A small-molecule ligand and the protein it binds are described below.
Small molecule (SMILES): CCOc1cncc(N2CCCNCC2)c1

Sequence of chain 1.A:
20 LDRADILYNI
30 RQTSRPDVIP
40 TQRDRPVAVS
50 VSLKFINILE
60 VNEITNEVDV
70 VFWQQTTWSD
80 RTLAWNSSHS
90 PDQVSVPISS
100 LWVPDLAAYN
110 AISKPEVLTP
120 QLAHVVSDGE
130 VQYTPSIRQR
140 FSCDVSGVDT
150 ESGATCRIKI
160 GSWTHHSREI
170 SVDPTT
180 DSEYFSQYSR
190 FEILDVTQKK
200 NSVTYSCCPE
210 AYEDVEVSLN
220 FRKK

Binding-site contacts:
Ligand atom C6 contacts residue THR163 of chain 1.E at 4.1 Å.
Ligand atom C1 contacts residue TRP72 of chain 1.A at 3.7 Å (hydrophobic).
Ligand atom N3 contacts residue THR133 of chain 1.A at 3.7 Å.
Ligand atom C11 contacts residue GLN131 of chain 1.A at 3.9 Å.
Ligand atom C7 contacts residue GLN131 of chain 1.A at 3.7 Å.
Ligand atom N1 contacts residue TRP162 of chain 1.E at 3.0 Å (h-bond).
Ligand atom C6 contacts residue GLN131 of chain 1.A at 4.2 Å.
Ligand atom N1 contacts residue TYR108 of chain 1.E at 2.9 Å (h-bond).
Ligand atom N3 contacts residue TRP162 of chain 1.E at 4.0 Å.
Ligand atom C12 contacts residue GLN131 of chain 1.A at 3.3 Å.
Ligand atom N2 contacts residue TRP162 of chain 1.E at 3.6 Å (h-bond).
Ligand atom C8 contacts residue GLN131 of chain 1.A at 3.9 Å.
Ligand atom C3 contacts residue TRP162 of chain 1.E at 3.9 Å (hydrophobic).
Ligand atom C3 contacts residue TYR204 of chain 1.E at 4.2 Å (hydrophobic).
Ligand atom O1 contacts residue GLN131 of chain 1.A at 3.6 Å.
Ligand atom C5 contacts residue TRP72 of chain 1.A at 3.9 Å (hydrophobic).
Ligand atom C11 contacts residue TYR211 of chain 1.E at 4.0 Å (hydrophobic).
Ligand atom C2 contacts residue TYR108 of chain 1.E at 3.5 Å (hydrophobic).
Ligand atom C10 contacts residue THR133 of chain 1.A at 3.7 Å.
Ligand atom C12 contacts residue CYS207 of chain 1.E at 4.1 Å (hydrophobic).
Ligand atom C9 contacts residue TRP162 of chain 1.E at 3.5 Å (hydrophobic).
Ligand atom C2 contacts residue TYR204 of chain 1.E at 3.7 Å (hydrophobic).
Ligand atom O1 contacts residue HIS123 of chain 1.A at 3.3 Å.
Ligand atom C4 contacts residue CYS206 of chain 1.E at 3.9 Å (hydrophobic).
Ligand atom C10 contacts residue TRP162 of chain 1.E at 3.4 Å (hydrophobic).
Ligand atom C6 contacts residue THR133 of chain 1.A at 4.0 Å.
Ligand atom C2 contacts residue TRP162 of chain 1.E at 3.8 Å (hydrophobic).
Ligand atom C3 contacts residue TYR211 of chain 1.E at 3.5 Å (hydrophobic).
Ligand atom C1 contacts residue TYR108 of chain 1.E at 3.5 Å (hydrophobic).
Ligand atom C5 contacts residue TRP162 of chain 1.E at 3.6 Å (hydrophobic).
Ligand atom N1 contacts residue SER161 of chain 1.E at 4.1 Å.
Ligand atom C2 contacts residue TYR211 of chain 1.E at 3.5 Å (hydrophobic).
Ligand atom C6 contacts residue HIS123 of chain 1.A at 4.3 Å.
Ligand atom C11 contacts residue CYS207 of chain 1.E at 3.8 Å (hydrophobic).
Ligand atom C11 contacts residue HIS123 of chain 1.A at 3.8 Å.
Ligand atom C7 contacts residue HIS123 of chain 1.A at 4.3 Å.
Ligand atom C8 contacts residue TRP162 of chain 1.E at 4.2 Å (hydrophobic).
Ligand atom N3 contacts residue THR163 of chain 1.E at 3.8 Å.
Ligand atom C1 contacts residue TRP162 of chain 1.E at 3.9 Å (hydrophobic).
Ligand atom C12 contacts residue HIS123 of chain 1.A at 3.4 Å.

Sequence of chain 1.E:
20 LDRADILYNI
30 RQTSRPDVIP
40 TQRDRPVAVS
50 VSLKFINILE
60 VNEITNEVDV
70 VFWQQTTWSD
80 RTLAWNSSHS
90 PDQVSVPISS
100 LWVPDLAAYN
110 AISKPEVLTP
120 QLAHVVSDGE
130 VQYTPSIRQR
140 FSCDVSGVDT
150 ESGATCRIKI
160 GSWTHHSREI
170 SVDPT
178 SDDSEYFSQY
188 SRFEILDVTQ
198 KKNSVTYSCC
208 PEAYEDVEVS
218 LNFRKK